Sequence of chain 1.B:
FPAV

Binding-site contacts:
Ligand atom C31 contacts residue ASN47 of chain 1.A at 3.7 Å.
Ligand atom N03 contacts residue GLU19 of chain 1.A at 2.6 Å (salt-bridge).
Ligand atom C27 contacts residue PRO172 of chain 1.A at 4.4 Å (hydrophobic).
Ligand atom N03 contacts residue LEU48 of chain 1.A at 3.4 Å.
Ligand atom C21 contacts residue LEU223 of chain 1.A at 3.4 Å (hydrophobic).
Ligand atom O23 contacts residue ILE224 of chain 1.A at 4.4 Å.
Ligand atom C12 contacts residue ASN47 of chain 1.A at 3.8 Å.
Ligand atom C26 contacts residue ILE224 of chain 1.A at 4.0 Å (hydrophobic).
Ligand atom C25 contacts residue ILE224 of chain 1.A at 3.4 Å (hydrophobic).
Ligand atom C06 contacts residue ASN47 of chain 1.A at 3.6 Å.
Ligand atom C24 contacts residue ILE224 of chain 1.A at 4.4 Å (hydrophobic).
Ligand atom CL28 contacts residue PHE124 of chain 1.A at 4.2 Å.
Ligand atom C02 contacts residue GLU19 of chain 1.A at 3.5 Å.
Ligand atom C26 contacts residue VAL5 of chain 1.B at 4.0 Å (hydrophobic).
Ligand atom C13 contacts residue ASN47 of chain 1.A at 3.8 Å.
Ligand atom C05 contacts residue ASN47 of chain 1.A at 3.9 Å.
Ligand atom C25 contacts residue PRO172 of chain 1.A at 3.8 Å (hydrophobic).
Ligand atom C20 contacts residue LEU223 of chain 1.A at 3.5 Å (hydrophobic).
Ligand atom C07 contacts residue GLU44 of chain 1.A at 4.2 Å.
Ligand atom S08 contacts residue GLU44 of chain 1.A at 3.7 Å.
Ligand atom C02 contacts residue LEU48 of chain 1.A at 4.0 Å (hydrophobic).
Ligand atom C19 contacts residue VAL5 of chain 1.B at 3.8 Å (hydrophobic).
Ligand atom C04 contacts residue ASN47 of chain 1.A at 4.5 Å.
Ligand atom C25 contacts residue VAL5 of chain 1.B at 4.2 Å (hydrophobic).
Ligand atom N01 contacts residue GLU19 of chain 1.A at 2.6 Å (salt-bridge).
Ligand atom C26 contacts residue ILE173 of chain 1.A at 4.2 Å (hydrophobic).
Ligand atom C26 contacts residue PRO172 of chain 1.A at 3.2 Å (hydrophobic).
Ligand atom C27 contacts residue VAL5 of chain 1.B at 4.1 Å (hydrophobic).
Ligand atom C11 contacts residue ASN47 of chain 1.A at 3.6 Å.
Ligand atom C10 contacts residue ASN47 of chain 1.A at 3.4 Å.
Ligand atom C07 contacts residue ASN47 of chain 1.A at 3.9 Å.
Ligand atom CL28 contacts residue ILE173 of chain 1.A at 4.1 Å.
Ligand atom C29 contacts residue ASN47 of chain 1.A at 4.4 Å.
Ligand atom N01 contacts residue VAL51 of chain 1.A at 3.7 Å.
Ligand atom C29 contacts residue VAL5 of chain 1.B at 3.9 Å (hydrophobic).
Ligand atom C30 contacts residue VAL5 of chain 1.B at 4.2 Å (hydrophobic).
Ligand atom C09 contacts residue ASN47 of chain 1.A at 3.5 Å.
Ligand atom CL28 contacts residue LYS127 of chain 1.A at 3.5 Å.
Ligand atom C26 contacts residue GLY176 of chain 1.A at 4.3 Å.

Sequence of chain 1.A:
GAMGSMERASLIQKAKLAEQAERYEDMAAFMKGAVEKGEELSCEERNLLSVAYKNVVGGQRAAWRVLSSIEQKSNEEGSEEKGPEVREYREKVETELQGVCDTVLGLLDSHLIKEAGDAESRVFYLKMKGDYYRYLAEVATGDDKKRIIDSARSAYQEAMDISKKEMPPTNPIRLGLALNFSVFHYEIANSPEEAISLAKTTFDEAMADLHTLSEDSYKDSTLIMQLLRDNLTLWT

A protein and the small-molecule ligand that binds it are described below.
Small molecule (SMILES): [H]/N=C(/N)c1cc(-c2cccc(NC(=O)C3(Oc4ccc(Cl)cc4)CCCCC3)c2)cs1